Sequence of chain 26.B:
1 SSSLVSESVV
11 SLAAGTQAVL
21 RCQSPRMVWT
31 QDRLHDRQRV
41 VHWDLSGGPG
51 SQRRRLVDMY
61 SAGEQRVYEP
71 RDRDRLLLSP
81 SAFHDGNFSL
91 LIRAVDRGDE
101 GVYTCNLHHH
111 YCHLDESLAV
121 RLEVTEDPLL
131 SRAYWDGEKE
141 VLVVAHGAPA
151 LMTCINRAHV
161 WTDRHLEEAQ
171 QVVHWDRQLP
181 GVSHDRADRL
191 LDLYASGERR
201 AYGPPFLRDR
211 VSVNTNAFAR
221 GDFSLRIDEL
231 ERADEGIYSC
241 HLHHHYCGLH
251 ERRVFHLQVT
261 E

The small molecule below binds the protein below.
Small molecule (SMILES): CC(=O)N[C@@H]1[C@@H](O)[C@H](O)[C@@H](CO)O[C@H]1O

Binding-site contacts:
Ligand atom C4 contacts residue LEU151 of chain 26.B at 4.4 Å (hydrophobic).
Ligand atom C3 contacts residue ASN87 of chain 26.B at 3.7 Å.
Ligand atom O7 contacts residue ASN87 of chain 26.B at 3.9 Å.
Ligand atom C5 contacts residue ASN87 of chain 26.B at 3.7 Å.
Ligand atom C1 contacts residue ASN87 of chain 26.B at 1.4 Å.
Ligand atom O7 contacts residue ASP85 of chain 26.B at 4.3 Å.
Ligand atom O5 contacts residue SER89 of chain 26.B at 4.1 Å.
Ligand atom O6 contacts residue LEU151 of chain 26.B at 3.4 Å.
Ligand atom O5 contacts residue SER79 of chain 26.B at 4.4 Å.
Ligand atom C5 contacts residue LEU151 of chain 26.B at 4.1 Å (hydrophobic).
Ligand atom C1 contacts residue SER89 of chain 26.B at 4.5 Å.
Ligand atom C7 contacts residue ASN87 of chain 26.B at 3.6 Å.
Ligand atom N2 contacts residue ASN87 of chain 26.B at 2.9 Å (h-bond).
Ligand atom O5 contacts residue ASN87 of chain 26.B at 2.3 Å (h-bond).
Ligand atom O4 contacts residue LEU151 of chain 26.B at 3.7 Å.
Ligand atom C2 contacts residue ASN87 of chain 26.B at 2.4 Å.
Ligand atom C4 contacts residue ASN87 of chain 26.B at 4.2 Å.
Ligand atom C5 contacts residue SER89 of chain 26.B at 4.3 Å.
Ligand atom C6 contacts residue LEU151 of chain 26.B at 3.8 Å (hydrophobic).